Binding-site contacts:
Ligand atom CZ contacts residue TYR31 of chain 1.D at 3.5 Å (hydrophobic).
Ligand atom NH1 contacts residue TYR31 of chain 1.D at 2.8 Å (h-bond).
Ligand atom CD contacts residue TYR31 of chain 1.D at 3.6 Å (hydrophobic).
Ligand atom CG contacts residue THR97 of chain 1.D at 3.8 Å.
Ligand atom O contacts residue SER49 of chain 1.E at 3.0 Å (h-bond).
Ligand atom O contacts residue HIS34 of chain 1.E at 3.3 Å.
Ligand atom CA contacts residue TYR37 of chain 1.D at 3.2 Å (hydrophobic).
Ligand atom O contacts residue TYR31 of chain 1.D at 3.2 Å.
Ligand atom NH2 contacts residue TYR31 of chain 1.D at 3.3 Å (h-bond).
Ligand atom CB contacts residue TYR37 of chain 1.D at 3.5 Å (hydrophobic).
Ligand atom N contacts residue TYR31 of chain 1.D at 3.7 Å.
Ligand atom ND1 contacts residue LEU101 of chain 1.D at 3.7 Å.
Ligand atom O contacts residue GLY98 of chain 1.E at 3.7 Å.
Ligand atom CG contacts residue TYR31 of chain 1.D at 3.7 Å (hydrophobic).
Ligand atom CD contacts residue TYR37 of chain 1.D at 3.6 Å (hydrophobic).
Ligand atom CG2 contacts residue ASN33 of chain 1.D at 3.7 Å.
Ligand atom CB contacts residue PO41 of chain 1.N at 3.6 Å.
Ligand atom O contacts residue ASP99 of chain 1.E at 3.0 Å (salt-bridge).
Ligand atom N contacts residue TYR37 of chain 1.D at 3.6 Å.
Ligand atom CE1 contacts residue LEU101 of chain 1.D at 3.6 Å (hydrophobic).
Ligand atom CA contacts residue TYR31 of chain 1.D at 3.6 Å (hydrophobic).
Ligand atom O contacts residue TYR58 of chain 1.E at 3.7 Å.
Ligand atom CB contacts residue TYR58 of chain 1.E at 3.6 Å (hydrophobic).
Ligand atom CG contacts residue GLY96 of chain 1.D at 3.4 Å.
Ligand atom C contacts residue ASP99 of chain 1.E at 3.8 Å.
Ligand atom CG contacts residue GLY96 of chain 1.D at 3.8 Å.
Ligand atom O contacts residue THR32 of chain 1.E at 3.6 Å.
Ligand atom N contacts residue ASN33 of chain 1.D at 3.4 Å (h-bond).
Ligand atom O contacts residue HIS34 of chain 1.E at 3.0 Å (h-bond).
Ligand atom O contacts residue ASN33 of chain 1.D at 3.5 Å (h-bond).
Ligand atom CE1 contacts residue GLY96 of chain 1.D at 3.1 Å.
Ligand atom CD2 contacts residue LEU101 of chain 1.D at 3.6 Å (hydrophobic).
Ligand atom CD2 contacts residue SER99 of chain 1.D at 3.8 Å.
Ligand atom CD2 contacts residue GLY96 of chain 1.D at 3.8 Å.
Ligand atom CD1 contacts residue TYR37 of chain 1.D at 3.6 Å (hydrophobic).
Ligand atom N contacts residue ASP99 of chain 1.E at 3.3 Å (salt-bridge).
Ligand atom C contacts residue ASN33 of chain 1.D at 3.6 Å.
Ligand atom NE2 contacts residue SER99 of chain 1.D at 3.5 Å (h-bond).
Ligand atom CD2 contacts residue TRP102 of chain 1.E at 3.6 Å (hydrophobic).
Ligand atom NE2 contacts residue THR97 of chain 1.D at 3.8 Å.

Sequence of chain 1.D:
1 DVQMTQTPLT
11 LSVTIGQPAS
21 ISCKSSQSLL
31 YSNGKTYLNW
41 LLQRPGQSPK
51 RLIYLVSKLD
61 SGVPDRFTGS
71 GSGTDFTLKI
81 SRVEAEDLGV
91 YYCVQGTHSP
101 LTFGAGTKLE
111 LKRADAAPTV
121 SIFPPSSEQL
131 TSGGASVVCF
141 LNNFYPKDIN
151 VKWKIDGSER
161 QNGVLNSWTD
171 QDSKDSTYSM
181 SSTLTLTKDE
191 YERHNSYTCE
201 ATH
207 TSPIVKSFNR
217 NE

Sequence of chain 1.E:
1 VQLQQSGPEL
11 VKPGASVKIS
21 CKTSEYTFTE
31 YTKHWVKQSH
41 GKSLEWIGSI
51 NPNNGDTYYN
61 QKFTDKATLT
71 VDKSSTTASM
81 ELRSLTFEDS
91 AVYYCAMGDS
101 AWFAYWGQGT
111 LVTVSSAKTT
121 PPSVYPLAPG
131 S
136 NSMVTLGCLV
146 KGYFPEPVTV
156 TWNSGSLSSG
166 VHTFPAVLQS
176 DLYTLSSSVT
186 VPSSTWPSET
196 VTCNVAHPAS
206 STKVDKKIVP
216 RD

This small molecule binds to this protein.
Small molecule (SMILES): CC(C)C[C@H](NC(=O)[C@H](CC1=NC=NC1)NC(=O)[C@H](CCCN=C(N)N)NC(=O)[C@@H]1CCCN1C(=O)[C@H](CO)NC(=O)[C@@H](N)[C@@H](C)O)C(N)=O